Sequence of chain 1.A:
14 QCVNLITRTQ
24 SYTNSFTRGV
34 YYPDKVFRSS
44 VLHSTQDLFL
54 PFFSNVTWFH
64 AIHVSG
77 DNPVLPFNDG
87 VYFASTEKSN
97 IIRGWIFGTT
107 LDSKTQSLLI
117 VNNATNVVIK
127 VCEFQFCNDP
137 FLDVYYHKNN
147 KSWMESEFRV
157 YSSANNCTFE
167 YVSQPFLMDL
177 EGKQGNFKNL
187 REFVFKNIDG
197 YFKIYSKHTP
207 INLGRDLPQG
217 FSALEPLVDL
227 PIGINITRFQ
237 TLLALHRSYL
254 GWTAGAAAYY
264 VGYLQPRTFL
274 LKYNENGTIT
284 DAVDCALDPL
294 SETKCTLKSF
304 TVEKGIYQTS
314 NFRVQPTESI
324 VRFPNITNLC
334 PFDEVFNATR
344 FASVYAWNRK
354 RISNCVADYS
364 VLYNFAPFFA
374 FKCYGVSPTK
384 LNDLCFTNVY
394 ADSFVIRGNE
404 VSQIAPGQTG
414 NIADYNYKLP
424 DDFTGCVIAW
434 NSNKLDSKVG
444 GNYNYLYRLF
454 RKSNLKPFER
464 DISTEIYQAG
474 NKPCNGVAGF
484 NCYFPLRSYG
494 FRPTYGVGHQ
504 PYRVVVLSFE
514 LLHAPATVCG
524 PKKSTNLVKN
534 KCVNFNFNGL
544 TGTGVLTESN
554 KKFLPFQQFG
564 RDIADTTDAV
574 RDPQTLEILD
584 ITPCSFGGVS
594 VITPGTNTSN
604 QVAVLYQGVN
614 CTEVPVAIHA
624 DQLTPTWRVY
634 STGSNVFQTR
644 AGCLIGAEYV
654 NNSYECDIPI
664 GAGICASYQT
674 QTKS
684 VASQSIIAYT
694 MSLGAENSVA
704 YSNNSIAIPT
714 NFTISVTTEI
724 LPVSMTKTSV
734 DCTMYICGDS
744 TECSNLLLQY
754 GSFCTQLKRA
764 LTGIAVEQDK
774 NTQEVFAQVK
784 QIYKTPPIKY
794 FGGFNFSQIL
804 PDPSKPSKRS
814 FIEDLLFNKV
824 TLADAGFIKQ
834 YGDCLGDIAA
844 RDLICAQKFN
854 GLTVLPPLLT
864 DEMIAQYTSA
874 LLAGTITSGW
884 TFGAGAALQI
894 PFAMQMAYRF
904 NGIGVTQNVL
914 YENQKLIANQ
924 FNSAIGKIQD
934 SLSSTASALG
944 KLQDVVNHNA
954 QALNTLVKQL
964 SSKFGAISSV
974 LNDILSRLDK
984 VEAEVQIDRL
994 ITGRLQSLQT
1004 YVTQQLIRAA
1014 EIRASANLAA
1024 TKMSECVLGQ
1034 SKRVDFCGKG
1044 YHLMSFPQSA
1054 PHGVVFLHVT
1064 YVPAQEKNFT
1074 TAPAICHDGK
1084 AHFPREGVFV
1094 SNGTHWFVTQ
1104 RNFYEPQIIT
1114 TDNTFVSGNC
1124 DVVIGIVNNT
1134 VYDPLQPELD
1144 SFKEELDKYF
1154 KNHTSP

Sequence of chain 1.C:
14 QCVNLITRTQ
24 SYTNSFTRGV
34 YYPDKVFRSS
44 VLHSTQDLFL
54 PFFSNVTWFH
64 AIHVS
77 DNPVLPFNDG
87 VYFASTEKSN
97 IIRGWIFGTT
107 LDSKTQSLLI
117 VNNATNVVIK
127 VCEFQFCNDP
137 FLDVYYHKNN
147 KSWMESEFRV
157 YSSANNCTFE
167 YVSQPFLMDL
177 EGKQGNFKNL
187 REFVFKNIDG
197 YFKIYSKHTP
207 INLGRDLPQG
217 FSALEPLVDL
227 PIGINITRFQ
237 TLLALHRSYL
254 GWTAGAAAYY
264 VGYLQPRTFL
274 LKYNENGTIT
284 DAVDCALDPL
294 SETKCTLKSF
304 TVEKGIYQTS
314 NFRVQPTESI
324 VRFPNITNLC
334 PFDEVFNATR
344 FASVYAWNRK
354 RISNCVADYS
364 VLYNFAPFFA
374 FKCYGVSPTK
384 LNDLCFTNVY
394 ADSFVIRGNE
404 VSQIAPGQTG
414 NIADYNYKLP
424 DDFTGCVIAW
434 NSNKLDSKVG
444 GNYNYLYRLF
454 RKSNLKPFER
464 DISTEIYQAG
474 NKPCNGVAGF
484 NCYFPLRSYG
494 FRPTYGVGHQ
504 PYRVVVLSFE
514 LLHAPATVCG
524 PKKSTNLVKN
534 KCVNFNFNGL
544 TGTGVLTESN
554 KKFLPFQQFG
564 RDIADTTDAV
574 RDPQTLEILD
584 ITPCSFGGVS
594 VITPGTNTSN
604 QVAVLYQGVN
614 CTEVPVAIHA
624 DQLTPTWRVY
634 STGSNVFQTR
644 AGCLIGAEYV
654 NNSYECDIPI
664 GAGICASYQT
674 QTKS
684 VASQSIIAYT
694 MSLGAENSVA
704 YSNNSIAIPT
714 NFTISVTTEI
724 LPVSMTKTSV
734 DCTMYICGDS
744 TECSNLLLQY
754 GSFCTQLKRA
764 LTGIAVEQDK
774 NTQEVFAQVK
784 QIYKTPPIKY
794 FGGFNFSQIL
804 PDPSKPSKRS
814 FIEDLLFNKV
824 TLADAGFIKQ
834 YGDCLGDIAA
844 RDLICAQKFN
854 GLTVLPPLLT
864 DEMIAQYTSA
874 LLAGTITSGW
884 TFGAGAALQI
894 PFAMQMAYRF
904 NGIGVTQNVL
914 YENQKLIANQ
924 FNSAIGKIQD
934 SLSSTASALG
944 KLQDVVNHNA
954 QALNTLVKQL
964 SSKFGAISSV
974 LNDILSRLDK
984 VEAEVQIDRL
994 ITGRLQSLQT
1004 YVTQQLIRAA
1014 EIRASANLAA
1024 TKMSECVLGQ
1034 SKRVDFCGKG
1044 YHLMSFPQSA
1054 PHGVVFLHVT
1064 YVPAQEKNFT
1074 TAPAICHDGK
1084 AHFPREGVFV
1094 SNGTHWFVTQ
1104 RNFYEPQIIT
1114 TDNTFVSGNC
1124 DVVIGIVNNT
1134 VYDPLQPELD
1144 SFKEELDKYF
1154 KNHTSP

A protein and the small-molecule ligand that binds it are described below.
Small molecule (SMILES): CC(=O)N[C@@H]1[C@@H](O)[C@H](O)[C@@H](CO)O[C@H]1O

Binding-site contacts:
Ligand atom O7 contacts residue ASN706 of chain 1.A at 4.5 Å.
Ligand atom C5 contacts residue TYR793 of chain 1.C at 3.8 Å (hydrophobic).
Ligand atom C1 contacts residue TYR793 of chain 1.C at 3.6 Å (hydrophobic).
Ligand atom C8 contacts residue ASN706 of chain 1.A at 4.4 Å.
Ligand atom C4 contacts residue ASN706 of chain 1.A at 4.2 Å.
Ligand atom N2 contacts residue ILE791 of chain 1.C at 4.2 Å.
Ligand atom C8 contacts residue SER705 of chain 1.A at 4.4 Å.
Ligand atom C5 contacts residue ASN706 of chain 1.A at 3.7 Å.
Ligand atom C8 contacts residue ILE791 of chain 1.C at 3.8 Å (hydrophobic).
Ligand atom O3 contacts residue ILE791 of chain 1.C at 4.4 Å.
Ligand atom C6 contacts residue TYR793 of chain 1.C at 4.0 Å (hydrophobic).
Ligand atom O7 contacts residue ILE791 of chain 1.C at 4.4 Å.
Ligand atom N2 contacts residue ASN706 of chain 1.A at 2.9 Å (h-bond).
Ligand atom C7 contacts residue ILE791 of chain 1.C at 4.2 Å (hydrophobic).
Ligand atom C1 contacts residue ASN706 of chain 1.A at 1.4 Å.
Ligand atom O5 contacts residue TYR793 of chain 1.C at 3.7 Å.
Ligand atom C7 contacts residue ASN706 of chain 1.A at 3.9 Å.
Ligand atom C3 contacts residue ILE791 of chain 1.C at 4.5 Å (hydrophobic).
Ligand atom C3 contacts residue ASN706 of chain 1.A at 3.8 Å.
Ligand atom C2 contacts residue ASN706 of chain 1.A at 2.5 Å.
Ligand atom O5 contacts residue ASN706 of chain 1.A at 2.3 Å (h-bond).